Binding-site contacts:
Ligand atom NAY contacts residue SER165 of chain 1.C at 4.3 Å.
Ligand atom CAD contacts residue LEU124 of chain 1.D at 3.6 Å (hydrophobic).
Ligand atom CAD contacts residue PHE214 of chain 1.C at 4.0 Å (hydrophobic).
Ligand atom CAQ contacts residue TYR209 of chain 1.C at 3.9 Å (hydrophobic).
Ligand atom CAF contacts residue ARG72 of chain 1.D at 4.2 Å.
Ligand atom CAC contacts residue GLY167 of chain 1.C at 4.2 Å.
Ligand atom NAH contacts residue SER136 of chain 1.D at 3.8 Å.
Ligand atom CAE contacts residue LEU124 of chain 1.D at 4.4 Å (hydrophobic).
Ligand atom CAL contacts residue SER136 of chain 1.D at 4.1 Å.
Ligand atom CAK contacts residue SER136 of chain 1.D at 3.9 Å.
Ligand atom CAS contacts residue PHE106 of chain 1.C at 4.3 Å (hydrophobic).
Ligand atom CAF contacts residue LEU134 of chain 1.D at 3.6 Å (hydrophobic).
Ligand atom CAE contacts residue LEU134 of chain 1.D at 3.6 Å (hydrophobic).
Ligand atom CAS contacts residue PHE70 of chain 1.D at 3.8 Å (hydrophobic).
Ligand atom CAB contacts residue PHE214 of chain 1.C at 4.2 Å (hydrophobic).
Ligand atom CAP contacts residue PHE70 of chain 1.D at 3.5 Å (hydrophobic).
Ligand atom CAS contacts residue GLU164 of chain 1.C at 3.9 Å.
Ligand atom CAI contacts residue SER136 of chain 1.D at 4.0 Å.
Ligand atom CAF contacts residue THR211 of chain 1.C at 3.9 Å.
Ligand atom CAR contacts residue TYR209 of chain 1.C at 3.8 Å (hydrophobic).
Ligand atom CAP contacts residue TYR209 of chain 1.C at 4.0 Å (hydrophobic).
Ligand atom OAJ contacts residue ARG72 of chain 1.D at 2.4 Å (salt-bridge).
Ligand atom CAW contacts residue SER136 of chain 1.D at 4.0 Å.
Ligand atom CAX contacts residue PHE70 of chain 1.D at 4.2 Å (hydrophobic).
Ligand atom CAD contacts residue THR211 of chain 1.C at 4.3 Å.
Ligand atom CAE contacts residue THR211 of chain 1.C at 3.8 Å.
Ligand atom CAX contacts residue PHE166 of chain 1.C at 3.7 Å (hydrophobic).
Ligand atom CAQ contacts residue PHE70 of chain 1.D at 3.5 Å (hydrophobic).
Ligand atom CAC contacts residue PHE214 of chain 1.C at 3.5 Å (hydrophobic).
Ligand atom CAU contacts residue TYR209 of chain 1.C at 3.5 Å (hydrophobic).
Ligand atom CAI contacts residue ARG72 of chain 1.D at 3.6 Å.
Ligand atom CAW contacts residue PHE166 of chain 1.C at 3.7 Å (hydrophobic).
Ligand atom CAT contacts residue TYR209 of chain 1.C at 3.6 Å (hydrophobic).
Ligand atom CAR contacts residue PHE70 of chain 1.D at 4.0 Å (hydrophobic).
Ligand atom CAV contacts residue PHE214 of chain 1.C at 3.8 Å (hydrophobic).
Ligand atom CAP contacts residue PHE51 of chain 1.D at 3.6 Å (hydrophobic).
Ligand atom OAO contacts residue PHE70 of chain 1.D at 3.3 Å.
Ligand atom CAC contacts residue LEU124 of chain 1.D at 3.6 Å (hydrophobic).
Ligand atom CAU contacts residue PHE214 of chain 1.C at 3.5 Å (hydrophobic).
Ligand atom CAX contacts residue GLY167 of chain 1.C at 4.2 Å.

The protein below binds the small molecule below.
Small molecule (SMILES): O=C1C[C@@H]2OCC=C3CN4CC[C@]56c7ccccc7N1[C@H]5[C@H]2[C@H]3C[C@H]46

Sequence of chain 1.C:
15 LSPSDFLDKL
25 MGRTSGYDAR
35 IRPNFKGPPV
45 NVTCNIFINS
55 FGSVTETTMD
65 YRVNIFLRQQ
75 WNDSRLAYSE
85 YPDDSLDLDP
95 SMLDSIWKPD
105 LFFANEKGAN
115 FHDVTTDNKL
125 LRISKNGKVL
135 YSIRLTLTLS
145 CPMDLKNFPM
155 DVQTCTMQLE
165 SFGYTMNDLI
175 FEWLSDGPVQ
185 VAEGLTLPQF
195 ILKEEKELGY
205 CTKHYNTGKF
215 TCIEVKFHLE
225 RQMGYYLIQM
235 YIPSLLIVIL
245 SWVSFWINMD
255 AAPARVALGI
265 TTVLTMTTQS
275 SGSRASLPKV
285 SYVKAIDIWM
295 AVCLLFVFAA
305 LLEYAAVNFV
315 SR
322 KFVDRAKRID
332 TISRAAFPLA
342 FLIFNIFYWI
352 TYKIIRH

Sequence of chain 1.D:
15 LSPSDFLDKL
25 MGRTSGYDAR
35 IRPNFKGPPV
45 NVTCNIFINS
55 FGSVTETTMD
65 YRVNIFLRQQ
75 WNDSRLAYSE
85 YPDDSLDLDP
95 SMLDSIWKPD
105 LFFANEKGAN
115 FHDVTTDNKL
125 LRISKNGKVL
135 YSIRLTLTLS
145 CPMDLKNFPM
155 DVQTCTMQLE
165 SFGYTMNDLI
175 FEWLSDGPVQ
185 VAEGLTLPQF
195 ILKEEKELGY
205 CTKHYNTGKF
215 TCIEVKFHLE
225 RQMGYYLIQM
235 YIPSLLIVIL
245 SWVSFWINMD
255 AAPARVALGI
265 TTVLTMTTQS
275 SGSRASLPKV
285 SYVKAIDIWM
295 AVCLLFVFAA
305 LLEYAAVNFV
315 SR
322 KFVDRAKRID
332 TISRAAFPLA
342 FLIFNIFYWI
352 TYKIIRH